Sequence of chain 1.A:
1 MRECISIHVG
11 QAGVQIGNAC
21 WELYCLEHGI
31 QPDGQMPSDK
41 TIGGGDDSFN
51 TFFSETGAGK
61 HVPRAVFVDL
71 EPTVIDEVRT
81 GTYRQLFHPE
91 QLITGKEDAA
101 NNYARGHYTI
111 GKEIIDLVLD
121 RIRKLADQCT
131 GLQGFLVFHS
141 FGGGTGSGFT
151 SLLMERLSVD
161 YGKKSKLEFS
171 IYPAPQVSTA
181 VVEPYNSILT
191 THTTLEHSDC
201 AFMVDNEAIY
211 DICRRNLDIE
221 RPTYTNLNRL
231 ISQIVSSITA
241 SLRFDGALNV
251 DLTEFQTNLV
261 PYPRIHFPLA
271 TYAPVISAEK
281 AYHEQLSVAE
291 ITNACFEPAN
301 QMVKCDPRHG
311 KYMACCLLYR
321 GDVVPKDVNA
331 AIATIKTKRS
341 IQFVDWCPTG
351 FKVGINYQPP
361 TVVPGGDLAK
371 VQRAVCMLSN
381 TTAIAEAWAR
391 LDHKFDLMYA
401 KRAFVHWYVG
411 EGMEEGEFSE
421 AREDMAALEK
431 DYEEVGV

A small-molecule ligand and the protein it binds are described below.
Small molecule (SMILES): COc1ccc(/N=N/c2cc(OC)c(OC)c(OC)c2)cc1O

Binding-site contacts:
Ligand atom O3 contacts residue ASP249 of chain 1.B at 3.6 Å.
Ligand atom O2 contacts residue CYS239 of chain 1.B at 3.3 Å.
Ligand atom C14 contacts residue THR179 of chain 1.A at 3.5 Å.
Ligand atom C4 contacts residue ASN256 of chain 1.B at 3.7 Å.
Ligand atom C6 contacts residue LEU253 of chain 1.B at 3.4 Å (hydrophobic).
Ligand atom C15 contacts residue LYS350 of chain 1.B at 3.7 Å.
Ligand atom O4 contacts residue THR179 of chain 1.A at 3.3 Å (h-bond).
Ligand atom C contacts residue THR312 of chain 1.B at 3.9 Å.
Ligand atom O contacts residue VAL181 of chain 1.A at 3.4 Å.
Ligand atom C1 contacts residue ASN256 of chain 1.B at 3.5 Å.
Ligand atom C15 contacts residue ASN256 of chain 1.B at 3.1 Å.
Ligand atom C contacts residue VAL181 of chain 1.A at 3.9 Å (hydrophobic).
Ligand atom C11 contacts residue LEU246 of chain 1.B at 3.7 Å (hydrophobic).
Ligand atom C contacts residue ASN256 of chain 1.B at 3.3 Å.
Ligand atom C10 contacts residue LEU240 of chain 1.B at 3.6 Å (hydrophobic).
Ligand atom C5 contacts residue LEU246 of chain 1.B at 3.6 Å (hydrophobic).
Ligand atom O4 contacts residue VAL181 of chain 1.A at 3.0 Å (h-bond).
Ligand atom N contacts residue LYS350 of chain 1.B at 3.8 Å.
Ligand atom O3 contacts residue LEU246 of chain 1.B at 3.8 Å.
Ligand atom C10 contacts residue ASP249 of chain 1.B at 3.5 Å.
Ligand atom C2 contacts residue ASN256 of chain 1.B at 3.6 Å.
Ligand atom O4 contacts residue ALA180 of chain 1.A at 3.3 Å.
Ligand atom C7 contacts residue LEU253 of chain 1.B at 3.9 Å (hydrophobic).
Ligand atom C4 contacts residue LYS350 of chain 1.B at 3.4 Å.
Ligand atom C2 contacts residue LYS350 of chain 1.B at 3.4 Å.
Ligand atom C1 contacts residue LYS350 of chain 1.B at 3.6 Å.
Ligand atom C8 contacts residue ILE368 of chain 1.B at 3.6 Å (hydrophobic).
Ligand atom C5 contacts residue LEU253 of chain 1.B at 3.7 Å (hydrophobic).
Ligand atom C contacts residue ASN348 of chain 1.B at 3.3 Å.
Ligand atom C14 contacts residue LYS350 of chain 1.B at 3.6 Å.
Ligand atom C8 contacts residue VAL236 of chain 1.B at 3.5 Å (hydrophobic).
Ligand atom C8 contacts residue ILE316 of chain 1.B at 3.6 Å (hydrophobic).
Ligand atom C13 contacts residue LEU246 of chain 1.B at 3.5 Å (hydrophobic).
Ligand atom C3 contacts residue ASN256 of chain 1.B at 3.8 Å.
Ligand atom C3 contacts residue LYS350 of chain 1.B at 3.4 Å.
Ligand atom O contacts residue ASN256 of chain 1.B at 3.6 Å.
Ligand atom C12 contacts residue LEU246 of chain 1.B at 3.9 Å (hydrophobic).
Ligand atom C14 contacts residue ASN256 of chain 1.B at 3.5 Å.
Ligand atom O4 contacts residue ASN256 of chain 1.B at 2.8 Å (h-bond).
Ligand atom C12 contacts residue LYS252 of chain 1.B at 3.7 Å.

Sequence of chain 1.B:
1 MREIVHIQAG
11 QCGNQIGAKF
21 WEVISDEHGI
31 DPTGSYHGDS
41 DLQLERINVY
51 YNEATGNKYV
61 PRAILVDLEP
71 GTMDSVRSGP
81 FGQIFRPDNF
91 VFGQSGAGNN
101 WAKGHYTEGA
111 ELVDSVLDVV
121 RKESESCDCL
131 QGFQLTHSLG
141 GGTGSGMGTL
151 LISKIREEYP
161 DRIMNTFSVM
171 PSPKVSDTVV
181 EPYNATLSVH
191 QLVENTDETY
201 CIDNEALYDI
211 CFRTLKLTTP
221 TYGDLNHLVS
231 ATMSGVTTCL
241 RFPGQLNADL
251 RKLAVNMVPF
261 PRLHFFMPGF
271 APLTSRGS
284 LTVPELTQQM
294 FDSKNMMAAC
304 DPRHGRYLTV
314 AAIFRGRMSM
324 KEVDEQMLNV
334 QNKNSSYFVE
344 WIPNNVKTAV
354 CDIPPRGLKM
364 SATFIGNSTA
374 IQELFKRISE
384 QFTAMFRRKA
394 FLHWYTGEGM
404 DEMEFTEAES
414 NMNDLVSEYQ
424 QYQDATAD